Binding-site contacts:
Ligand atom C2 contacts residue ASN63 of chain 1.E at 2.5 Å.
Ligand atom C7 contacts residue LYS62 of chain 1.E at 4.5 Å.
Ligand atom C5 contacts residue TYR94 of chain 1.E at 4.1 Å (hydrophobic).
Ligand atom C1 contacts residue TYR94 of chain 1.E at 4.3 Å (hydrophobic).
Ligand atom C8 contacts residue LYS62 of chain 1.E at 3.6 Å.
Ligand atom C7 contacts residue LYS92 of chain 1.E at 4.5 Å.
Ligand atom C5 contacts residue ASN63 of chain 1.E at 3.6 Å.
Ligand atom N2 contacts residue LYS92 of chain 1.E at 3.9 Å.
Ligand atom C1 contacts residue ASN63 of chain 1.E at 1.4 Å.
Ligand atom O5 contacts residue ASN63 of chain 1.E at 2.3 Å (h-bond).
Ligand atom O5 contacts residue TYR94 of chain 1.E at 3.2 Å (h-bond).
Ligand atom C4 contacts residue ASN63 of chain 1.E at 4.2 Å.
Ligand atom C8 contacts residue LYS92 of chain 1.E at 4.1 Å.
Ligand atom N2 contacts residue ASN63 of chain 1.E at 3.0 Å (h-bond).
Ligand atom O7 contacts residue ASN63 of chain 1.E at 3.8 Å.
Ligand atom C7 contacts residue ASN63 of chain 1.E at 3.6 Å.
Ligand atom O6 contacts residue TYR94 of chain 1.E at 3.3 Å (h-bond).
Ligand atom C3 contacts residue ASN63 of chain 1.E at 3.8 Å.
Ligand atom C6 contacts residue TYR94 of chain 1.E at 3.6 Å (hydrophobic).

Sequence of chain 1.E:
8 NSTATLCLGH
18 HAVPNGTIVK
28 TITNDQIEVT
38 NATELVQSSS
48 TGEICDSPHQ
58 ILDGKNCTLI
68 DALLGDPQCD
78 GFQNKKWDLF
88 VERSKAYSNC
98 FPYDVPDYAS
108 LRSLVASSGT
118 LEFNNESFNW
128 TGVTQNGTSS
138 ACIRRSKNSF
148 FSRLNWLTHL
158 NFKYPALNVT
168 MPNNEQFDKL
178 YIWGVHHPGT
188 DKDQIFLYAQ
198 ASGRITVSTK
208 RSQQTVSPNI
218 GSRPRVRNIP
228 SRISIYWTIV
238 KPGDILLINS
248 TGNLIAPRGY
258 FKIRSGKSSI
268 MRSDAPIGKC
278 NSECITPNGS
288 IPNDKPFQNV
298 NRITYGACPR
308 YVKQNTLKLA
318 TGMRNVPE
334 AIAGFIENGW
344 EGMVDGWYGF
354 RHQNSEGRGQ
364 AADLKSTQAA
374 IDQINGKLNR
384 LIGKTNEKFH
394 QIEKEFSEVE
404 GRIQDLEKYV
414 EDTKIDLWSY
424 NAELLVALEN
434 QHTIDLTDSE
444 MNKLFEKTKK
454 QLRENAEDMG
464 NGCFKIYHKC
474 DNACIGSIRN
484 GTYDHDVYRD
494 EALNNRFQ

The protein below binds the small molecule below.
Small molecule (SMILES): CC(=O)N[C@@H]1[C@@H](O)[C@H](O)[C@@H](CO)O[C@H]1O